The small molecule below binds the protein below.
Small molecule (SMILES): O=c1c(O)c(-c2cc(O)c(O)c(O)c2)oc2cc(O)cc(O)c12

Sequence of chain 2.A:
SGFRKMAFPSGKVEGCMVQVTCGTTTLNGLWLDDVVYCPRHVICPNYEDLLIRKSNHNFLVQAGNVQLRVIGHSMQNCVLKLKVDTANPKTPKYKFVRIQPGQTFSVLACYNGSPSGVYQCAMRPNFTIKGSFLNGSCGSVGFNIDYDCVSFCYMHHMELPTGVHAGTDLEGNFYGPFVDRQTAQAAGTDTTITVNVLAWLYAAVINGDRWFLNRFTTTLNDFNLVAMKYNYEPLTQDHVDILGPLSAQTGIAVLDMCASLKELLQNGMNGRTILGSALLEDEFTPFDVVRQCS

Binding-site contacts:
Ligand atom C4 contacts residue HIS41 of chain 2.A at 3.4 Å.
Ligand atom C2 contacts residue HIS41 of chain 2.A at 3.9 Å.
Ligand atom C11 contacts residue HIS41 of chain 2.A at 3.4 Å.
Ligand atom C18 contacts residue CYS145 of chain 2.A at 2.6 Å (hydrophobic).
Ligand atom O23 contacts residue GLY143 of chain 2.A at 3.2 Å.
Ligand atom O30 contacts residue MET165 of chain 2.A at 3.2 Å.
Ligand atom O13 contacts residue HIS41 of chain 2.A at 3.5 Å.
Ligand atom C2 contacts residue MET165 of chain 2.A at 4.0 Å (hydrophobic).
Ligand atom O23 contacts residue CYS145 of chain 2.A at 2.8 Å (h-bond).
Ligand atom O23 contacts residue LEU27 of chain 2.A at 3.9 Å.
Ligand atom O24 contacts residue THR26 of chain 2.A at 3.0 Å (h-bond).
Ligand atom O23 contacts residue SER144 of chain 2.A at 3.7 Å.
Ligand atom O27 contacts residue HIS41 of chain 2.A at 3.7 Å.
Ligand atom C11 contacts residue HIS164 of chain 2.A at 3.8 Å.
Ligand atom C9 contacts residue HIS41 of chain 2.A at 3.4 Å.
Ligand atom C17 contacts residue THR26 of chain 2.A at 3.9 Å.
Ligand atom C10 contacts residue CYS145 of chain 2.A at 3.4 Å (hydrophobic).
Ligand atom C17 contacts residue CYS145 of chain 2.A at 3.9 Å (hydrophobic).
Ligand atom O27 contacts residue PRO39 of chain 2.A at 4.1 Å.
Ligand atom O27 contacts residue HIS164 of chain 2.A at 3.5 Å (h-bond).
Ligand atom O25 contacts residue THR25 of chain 2.A at 3.7 Å.
Ligand atom C10 contacts residue HIS164 of chain 2.A at 3.2 Å.
Ligand atom C9 contacts residue HIS164 of chain 2.A at 3.0 Å.
Ligand atom O13 contacts residue HIS164 of chain 2.A at 3.1 Å (h-bond).
Ligand atom C5 contacts residue HIS41 of chain 2.A at 3.6 Å.
Ligand atom O30 contacts residue ARG188 of chain 2.A at 3.9 Å.
Ligand atom O29 contacts residue GLN189 of chain 2.A at 3.2 Å (h-bond).
Ligand atom C11 contacts residue CYS145 of chain 2.A at 3.3 Å (hydrophobic).
Ligand atom O27 contacts residue CYS145 of chain 2.A at 3.1 Å (h-bond).
Ligand atom O30 contacts residue ASP187 of chain 2.A at 3.1 Å.
Ligand atom C3 contacts residue HIS164 of chain 2.A at 3.5 Å.
Ligand atom C1 contacts residue HIS41 of chain 2.A at 4.0 Å.
Ligand atom C19 contacts residue CYS145 of chain 2.A at 1.8 Å (hydrophobic).
Ligand atom O27 contacts residue LEU27 of chain 2.A at 3.9 Å.
Ligand atom O12 contacts residue HIS41 of chain 2.A at 3.4 Å.
Ligand atom C3 contacts residue HIS41 of chain 2.A at 3.5 Å.
Ligand atom C16 contacts residue THR25 of chain 2.A at 4.0 Å.
Ligand atom C14 contacts residue CYS145 of chain 2.A at 2.9 Å (hydrophobic).
Ligand atom C1 contacts residue ARG188 of chain 2.A at 4.0 Å.
Ligand atom C10 contacts residue HIS41 of chain 2.A at 3.5 Å.